Binding-site contacts:
Ligand atom CAR contacts residue TYR201 of chain 4.A at 3.5 Å (hydrophobic).
Ligand atom CAK contacts residue PHE135 of chain 4.A at 3.6 Å (hydrophobic).
Ligand atom CAG contacts residue TRP203 of chain 4.A at 3.6 Å (hydrophobic).
Ligand atom CAE contacts residue ASN228 of chain 4.A at 3.4 Å.
Ligand atom CAD contacts residue THR114 of chain 4.A at 3.6 Å.
Ligand atom CAS contacts residue TYR201 of chain 4.A at 3.7 Å (hydrophobic).
Ligand atom CAI contacts residue VAL192 of chain 4.A at 3.9 Å (hydrophobic).
Ligand atom CAA contacts residue VAL179 of chain 4.A at 3.3 Å (hydrophobic).
Ligand atom NBC contacts residue TRP203 of chain 4.A at 3.2 Å.
Ligand atom OAB contacts residue ASP112 of chain 4.A at 3.6 Å.
Ligand atom NAT contacts residue PHE155 of chain 4.A at 3.9 Å.
Ligand atom CBA contacts residue TRP203 of chain 4.A at 3.3 Å (hydrophobic).
Ligand atom CAA contacts residue PRO177 of chain 4.A at 3.3 Å (hydrophobic).
Ligand atom CAL contacts residue PHE155 of chain 4.A at 3.7 Å (hydrophobic).
Ligand atom CAP contacts residue ILE111 of chain 4.A at 3.6 Å (hydrophobic).
Ligand atom CAC contacts residue PHE233 of chain 4.A at 3.9 Å (hydrophobic).
Ligand atom CAN contacts residue ILE111 of chain 4.A at 3.8 Å (hydrophobic).
Ligand atom CAG contacts residue ASN228 of chain 4.A at 3.2 Å.
Ligand atom CAS contacts residue TRP203 of chain 4.A at 3.5 Å (hydrophobic).
Ligand atom CAP contacts residue PHE135 of chain 4.A at 3.6 Å (hydrophobic).
Ligand atom CAF contacts residue ASP112 of chain 4.A at 3.6 Å.
Ligand atom OAB contacts residue TRP203 of chain 4.A at 3.8 Å.
Ligand atom CAS contacts residue ASN228 of chain 4.A at 3.7 Å.
Ligand atom OAB contacts residue ILE113 of chain 4.A at 3.2 Å (h-bond).
Ligand atom OAW contacts residue ILE111 of chain 4.A at 3.9 Å.
Ligand atom CAA contacts residue TYR153 of chain 4.A at 3.7 Å (hydrophobic).
Ligand atom CAG contacts residue GLN202 of chain 4.A at 3.5 Å.
Ligand atom CAI contacts residue PHE135 of chain 4.A at 3.7 Å (hydrophobic).
Ligand atom CAA contacts residue SER178 of chain 4.A at 3.5 Å.
Ligand atom CAX contacts residue TRP203 of chain 4.A at 3.5 Å (hydrophobic).
Ligand atom NBB contacts residue TRP203 of chain 4.A at 3.9 Å.
Ligand atom CAE contacts residue GLN202 of chain 4.A at 3.4 Å.
Ligand atom CAJ contacts residue PHE155 of chain 4.A at 3.8 Å (hydrophobic).
Ligand atom CAC contacts residue PHE137 of chain 4.A at 3.8 Å (hydrophobic).
Ligand atom CAH contacts residue PHE155 of chain 4.A at 3.7 Å (hydrophobic).
Ligand atom OAW contacts residue MET195 of chain 4.A at 3.3 Å.
Ligand atom CBA contacts residue ASN228 of chain 4.A at 3.8 Å.
Ligand atom CAF contacts residue TRP203 of chain 4.A at 3.8 Å (hydrophobic).
Ligand atom CAD contacts residue ASP112 of chain 4.A at 3.7 Å.
Ligand atom CAL contacts residue PRO177 of chain 4.A at 3.7 Å (hydrophobic).

Sequence of chain 4.A:
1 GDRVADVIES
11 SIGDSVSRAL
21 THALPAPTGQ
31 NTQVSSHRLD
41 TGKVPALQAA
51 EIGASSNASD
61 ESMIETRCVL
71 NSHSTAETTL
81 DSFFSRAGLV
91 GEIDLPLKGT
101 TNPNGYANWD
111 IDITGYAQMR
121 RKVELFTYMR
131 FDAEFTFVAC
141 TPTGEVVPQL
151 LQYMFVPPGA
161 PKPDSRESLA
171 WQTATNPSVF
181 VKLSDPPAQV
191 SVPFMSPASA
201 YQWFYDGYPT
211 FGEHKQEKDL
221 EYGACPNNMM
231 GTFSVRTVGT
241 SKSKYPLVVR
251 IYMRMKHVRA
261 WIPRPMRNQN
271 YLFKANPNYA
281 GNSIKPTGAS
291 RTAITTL

Sequence of chain 4.C:
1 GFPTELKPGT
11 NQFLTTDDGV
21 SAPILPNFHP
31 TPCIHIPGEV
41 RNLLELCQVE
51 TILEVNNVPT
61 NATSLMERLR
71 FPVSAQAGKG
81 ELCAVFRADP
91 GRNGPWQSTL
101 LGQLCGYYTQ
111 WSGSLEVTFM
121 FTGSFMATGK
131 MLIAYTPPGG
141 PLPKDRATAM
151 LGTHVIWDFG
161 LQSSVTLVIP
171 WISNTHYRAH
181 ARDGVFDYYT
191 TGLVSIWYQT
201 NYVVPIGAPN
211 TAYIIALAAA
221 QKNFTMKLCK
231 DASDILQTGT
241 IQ

Sequence of chain 5.C:
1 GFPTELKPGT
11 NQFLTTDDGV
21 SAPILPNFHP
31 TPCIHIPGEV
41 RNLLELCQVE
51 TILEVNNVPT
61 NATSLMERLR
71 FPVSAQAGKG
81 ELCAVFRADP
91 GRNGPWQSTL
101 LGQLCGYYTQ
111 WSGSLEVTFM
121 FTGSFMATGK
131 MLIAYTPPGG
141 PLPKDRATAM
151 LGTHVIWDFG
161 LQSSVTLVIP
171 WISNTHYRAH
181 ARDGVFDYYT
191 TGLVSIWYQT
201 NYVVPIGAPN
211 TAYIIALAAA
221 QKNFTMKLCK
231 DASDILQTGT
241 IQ

The small molecule below binds the protein below.
Small molecule (SMILES): CCO/N=C/c1ccc(OCCCCCN2CCN(c3ccncc3)C2=O)cc1